A protein and the small-molecule ligand that binds it are described below.
Small molecule (SMILES): O=C1c2cc(-c3ccc(O)cc3)cc(Cc3ccccc3)c2C[C@@H]1Cc1ccc(O)cc1

Sequence of chain 1.G:
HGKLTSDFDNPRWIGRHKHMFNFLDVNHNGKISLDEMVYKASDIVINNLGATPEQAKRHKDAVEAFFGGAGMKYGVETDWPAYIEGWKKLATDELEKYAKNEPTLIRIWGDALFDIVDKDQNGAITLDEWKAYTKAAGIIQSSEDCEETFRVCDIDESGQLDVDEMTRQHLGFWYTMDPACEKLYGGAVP

Binding-site contacts:
Ligand atom C12 contacts residue TYR141 of chain 1.G at 3.7 Å (hydrophobic).
Ligand atom C26 contacts residue HIS25 of chain 1.G at 3.4 Å.
Ligand atom C24 contacts residue MET28 of chain 1.G at 3.5 Å (hydrophobic).
Ligand atom C21 contacts residue MET28 of chain 1.G at 3.5 Å (hydrophobic).
Ligand atom C23 contacts residue TRP182 of chain 1.G at 3.7 Å (hydrophobic).
Ligand atom C07 contacts residue HIS178 of chain 1.G at 3.2 Å.
Ligand atom C20 contacts residue TYR141 of chain 1.G at 3.3 Å (hydrophobic).
Ligand atom O01 contacts residue ILE114 of chain 1.G at 3.6 Å.
Ligand atom C08 contacts residue GLY118 of chain 1.G at 3.4 Å.
Ligand atom O01 contacts residue TYR193 of chain 1.G at 3.5 Å (h-bond).
Ligand atom O02 contacts residue MET174 of chain 1.G at 3.4 Å.
Ligand atom C27 contacts residue MET28 of chain 1.G at 3.5 Å (hydrophobic).
Ligand atom O01 contacts residue TRP182 of chain 1.G at 3.5 Å (h-bond).
Ligand atom C28 contacts residue TYR91 of chain 1.G at 2.9 Å (hydrophobic).
Ligand atom C26 contacts residue MET28 of chain 1.G at 3.6 Å (hydrophobic).
Ligand atom O03 contacts residue TYR91 of chain 1.G at 2.4 Å (h-bond).
Ligand atom C27 contacts residue TYR91 of chain 1.G at 3.1 Å (hydrophobic).
Ligand atom C02 contacts residue TYR193 of chain 1.G at 3.6 Å (hydrophobic).
Ligand atom C29 contacts residue PHE75 of chain 1.G at 3.6 Å (hydrophobic).
Ligand atom C22 contacts residue MET28 of chain 1.G at 3.7 Å (hydrophobic).
Ligand atom C26 contacts residue TRP95 of chain 1.G at 3.5 Å (hydrophobic).
Ligand atom C03 contacts residue LEU121 of chain 1.G at 3.6 Å (hydrophobic).
Ligand atom C01 contacts residue TYR193 of chain 1.G at 3.4 Å (hydrophobic).
Ligand atom C06 contacts residue PHE122 of chain 1.G at 3.4 Å (hydrophobic).
Ligand atom C26 contacts residue TRP182 of chain 1.G at 3.6 Å (hydrophobic).
Ligand atom C18 contacts residue ALA49 of chain 1.G at 3.6 Å (hydrophobic).
Ligand atom C11 contacts residue TRP117 of chain 1.G at 3.7 Å (hydrophobic).
Ligand atom O01 contacts residue HIS178 of chain 1.G at 2.9 Å.
Ligand atom O03 contacts residue HIS25 of chain 1.G at 2.9 Å (h-bond).
Ligand atom C25 contacts residue TRP182 of chain 1.G at 3.5 Å (hydrophobic).
Ligand atom O02 contacts residue GLY118 of chain 1.G at 3.7 Å.
Ligand atom C07 contacts residue GLY118 of chain 1.G at 3.6 Å.
Ligand atom C06 contacts residue HIS178 of chain 1.G at 3.4 Å.
Ligand atom O03 contacts residue TRP95 of chain 1.G at 2.8 Å (h-bond).
Ligand atom C08 contacts residue HIS178 of chain 1.G at 3.4 Å.
Ligand atom C28 contacts residue LEU32 of chain 1.G at 3.7 Å (hydrophobic).
Ligand atom C27 contacts residue TRP95 of chain 1.G at 3.5 Å (hydrophobic).
Ligand atom C17 contacts residue LYS48 of chain 1.G at 3.6 Å.
Ligand atom C27 contacts residue HIS25 of chain 1.G at 3.6 Å.
Ligand atom C05 contacts residue HIS178 of chain 1.G at 3.7 Å.